This small molecule binds to this protein.
Small molecule (SMILES): CC(=O)N[C@H]1[C@H](O[C@H]2[C@H](O)[C@@H](NC(C)=O)CO[C@@H]2CO)O[C@H](CO)[C@@H](O)[C@@H]1O

Binding-site contacts:
Ligand atom C4 contacts residue ASN781 of chain 1.C at 4.2 Å.
Ligand atom N2 contacts residue SER783 of chain 1.C at 4.4 Å.
Ligand atom N2 contacts residue ASN781 of chain 1.C at 2.8 Å (h-bond).
Ligand atom C8 contacts residue ASN781 of chain 1.C at 3.6 Å.
Ligand atom C5 contacts residue ASN781 of chain 1.C at 3.6 Å.
Ligand atom C2 contacts residue ASN781 of chain 1.C at 2.5 Å.
Ligand atom O5 contacts residue ASN781 of chain 1.C at 2.3 Å (h-bond).
Ligand atom C3 contacts residue ASN781 of chain 1.C at 3.8 Å.
Ligand atom C1 contacts residue ASN781 of chain 1.C at 1.4 Å.
Ligand atom O7 contacts residue ASN781 of chain 1.C at 3.6 Å.
Ligand atom C7 contacts residue ASN781 of chain 1.C at 3.2 Å.

Sequence of chain 1.C:
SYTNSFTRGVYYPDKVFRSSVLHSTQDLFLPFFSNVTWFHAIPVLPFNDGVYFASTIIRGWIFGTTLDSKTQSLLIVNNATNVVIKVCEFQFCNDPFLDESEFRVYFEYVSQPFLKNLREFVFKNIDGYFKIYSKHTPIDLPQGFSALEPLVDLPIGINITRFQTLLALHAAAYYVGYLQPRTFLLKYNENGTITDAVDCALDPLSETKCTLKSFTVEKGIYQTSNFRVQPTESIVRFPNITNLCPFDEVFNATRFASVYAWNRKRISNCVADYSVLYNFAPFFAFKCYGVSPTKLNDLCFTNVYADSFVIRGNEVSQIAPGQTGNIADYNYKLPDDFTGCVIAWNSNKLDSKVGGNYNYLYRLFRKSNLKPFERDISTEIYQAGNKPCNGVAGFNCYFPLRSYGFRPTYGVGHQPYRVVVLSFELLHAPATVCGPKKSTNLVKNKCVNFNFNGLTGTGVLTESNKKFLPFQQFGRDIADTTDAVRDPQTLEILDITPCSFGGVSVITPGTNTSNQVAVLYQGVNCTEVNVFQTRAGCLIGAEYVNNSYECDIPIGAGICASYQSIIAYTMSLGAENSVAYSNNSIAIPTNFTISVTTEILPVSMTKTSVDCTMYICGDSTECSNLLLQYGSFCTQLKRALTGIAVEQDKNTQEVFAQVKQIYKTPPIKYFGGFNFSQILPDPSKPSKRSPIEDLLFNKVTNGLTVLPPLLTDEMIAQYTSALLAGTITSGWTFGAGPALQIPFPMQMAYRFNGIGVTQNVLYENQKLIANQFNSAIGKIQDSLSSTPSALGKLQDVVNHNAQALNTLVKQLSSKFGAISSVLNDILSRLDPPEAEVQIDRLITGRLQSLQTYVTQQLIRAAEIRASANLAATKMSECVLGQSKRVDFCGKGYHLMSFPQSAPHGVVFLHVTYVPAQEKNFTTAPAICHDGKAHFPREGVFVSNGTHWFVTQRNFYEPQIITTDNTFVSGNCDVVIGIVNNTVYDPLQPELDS